Sequence of chain 1.B:
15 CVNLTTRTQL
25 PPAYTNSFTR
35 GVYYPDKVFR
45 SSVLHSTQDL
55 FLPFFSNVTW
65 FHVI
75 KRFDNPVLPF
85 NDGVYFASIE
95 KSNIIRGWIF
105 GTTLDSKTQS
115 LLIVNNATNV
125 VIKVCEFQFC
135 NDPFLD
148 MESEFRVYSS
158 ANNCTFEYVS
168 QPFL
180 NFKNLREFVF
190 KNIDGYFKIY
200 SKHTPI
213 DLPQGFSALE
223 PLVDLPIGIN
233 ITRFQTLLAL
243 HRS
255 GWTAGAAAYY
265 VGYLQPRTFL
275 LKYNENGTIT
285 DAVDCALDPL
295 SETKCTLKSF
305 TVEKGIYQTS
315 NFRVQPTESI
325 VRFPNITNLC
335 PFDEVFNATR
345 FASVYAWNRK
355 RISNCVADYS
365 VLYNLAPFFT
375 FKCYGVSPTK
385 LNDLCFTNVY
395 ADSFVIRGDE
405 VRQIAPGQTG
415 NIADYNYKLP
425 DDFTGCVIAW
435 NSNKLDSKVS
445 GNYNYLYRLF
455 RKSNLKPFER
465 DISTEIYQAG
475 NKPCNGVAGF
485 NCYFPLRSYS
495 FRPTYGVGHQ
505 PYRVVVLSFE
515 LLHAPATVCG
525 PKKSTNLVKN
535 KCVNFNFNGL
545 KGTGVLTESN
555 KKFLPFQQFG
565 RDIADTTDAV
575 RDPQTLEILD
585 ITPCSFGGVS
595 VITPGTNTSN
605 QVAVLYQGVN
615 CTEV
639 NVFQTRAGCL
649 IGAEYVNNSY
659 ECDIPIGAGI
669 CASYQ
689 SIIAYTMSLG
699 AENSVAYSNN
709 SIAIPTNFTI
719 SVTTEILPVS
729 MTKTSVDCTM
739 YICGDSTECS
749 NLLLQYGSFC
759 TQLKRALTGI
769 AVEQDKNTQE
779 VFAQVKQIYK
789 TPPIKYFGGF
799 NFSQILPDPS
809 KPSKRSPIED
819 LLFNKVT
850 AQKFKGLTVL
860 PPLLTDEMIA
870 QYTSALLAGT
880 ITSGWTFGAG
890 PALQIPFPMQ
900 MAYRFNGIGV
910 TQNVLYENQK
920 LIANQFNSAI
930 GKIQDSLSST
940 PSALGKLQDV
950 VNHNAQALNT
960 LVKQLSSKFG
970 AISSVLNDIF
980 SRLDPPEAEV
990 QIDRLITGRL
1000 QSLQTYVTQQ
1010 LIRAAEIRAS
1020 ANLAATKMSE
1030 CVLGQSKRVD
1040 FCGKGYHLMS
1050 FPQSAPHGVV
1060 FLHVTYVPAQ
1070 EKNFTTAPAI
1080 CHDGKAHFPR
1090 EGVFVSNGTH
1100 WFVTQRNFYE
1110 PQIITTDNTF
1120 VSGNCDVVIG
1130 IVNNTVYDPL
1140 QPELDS

Binding-site contacts:
Ligand atom C5 contacts residue ASN799 of chain 1.B at 3.6 Å.
Ligand atom O5 contacts residue ASN799 of chain 1.B at 2.3 Å (h-bond).
Ligand atom C3 contacts residue ASN799 of chain 1.B at 3.8 Å.
Ligand atom C2 contacts residue ASN799 of chain 1.B at 2.5 Å.
Ligand atom C6 contacts residue GLN802 of chain 1.B at 3.3 Å.
Ligand atom N2 contacts residue ASN799 of chain 1.B at 2.9 Å (h-bond).
Ligand atom C6 contacts residue SER801 of chain 1.B at 3.3 Å.
Ligand atom O6 contacts residue ASN799 of chain 1.B at 4.5 Å.
Ligand atom C7 contacts residue ASN799 of chain 1.B at 3.5 Å.
Ligand atom C8 contacts residue GLN802 of chain 1.B at 4.3 Å.
Ligand atom O5 contacts residue SER801 of chain 1.B at 3.2 Å (h-bond).
Ligand atom C1 contacts residue ASN799 of chain 1.B at 1.4 Å.
Ligand atom C5 contacts residue GLN802 of chain 1.B at 4.2 Å.
Ligand atom C4 contacts residue ASN799 of chain 1.B at 4.2 Å.
Ligand atom C1 contacts residue SER801 of chain 1.B at 3.9 Å.
Ligand atom O7 contacts residue ASN799 of chain 1.B at 3.8 Å.
Ligand atom O6 contacts residue SER801 of chain 1.B at 3.6 Å.
Ligand atom O6 contacts residue GLN802 of chain 1.B at 3.4 Å (h-bond).
Ligand atom C5 contacts residue SER801 of chain 1.B at 3.2 Å.

A small-molecule ligand and the protein it binds are described below.
Small molecule (SMILES): CC(=O)N[C@H]1[C@H](O[C@H]2[C@H](O)[C@@H](NC(C)=O)CO[C@@H]2CO)O[C@H](CO)[C@@H](O)[C@@H]1O